Sequence of chain 2.C:
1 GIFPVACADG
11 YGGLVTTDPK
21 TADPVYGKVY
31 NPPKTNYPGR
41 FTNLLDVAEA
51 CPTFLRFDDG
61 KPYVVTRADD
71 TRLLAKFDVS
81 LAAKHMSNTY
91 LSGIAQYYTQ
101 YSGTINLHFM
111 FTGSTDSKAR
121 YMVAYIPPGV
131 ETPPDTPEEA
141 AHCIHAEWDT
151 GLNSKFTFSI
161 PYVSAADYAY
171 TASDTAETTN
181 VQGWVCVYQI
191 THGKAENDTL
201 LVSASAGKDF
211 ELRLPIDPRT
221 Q

Binding-site contacts:
Ligand atom O3 contacts residue ARG56 of chain 2.C at 3.9 Å.
Ligand atom S1 contacts residue ASP58 of chain 2.C at 3.7 Å.
Ligand atom O5S contacts residue ARG56 of chain 2.C at 3.6 Å (salt-bridge).
Ligand atom O6S contacts residue LYS193 of chain 3.A at 3.4 Å.
Ligand atom C1 contacts residue ASP133 of chain 3.B at 4.0 Å.
Ligand atom O2S contacts residue ASP58 of chain 2.C at 2.3 Å (salt-bridge).
Ligand atom O5S contacts residue ARG135 of chain 3.B at 3.6 Å.
Ligand atom O1S contacts residue ASP59 of chain 2.C at 3.0 Å.
Ligand atom O2S contacts residue ASP59 of chain 2.C at 3.2 Å.
Ligand atom O6S contacts residue ARG56 of chain 2.C at 3.7 Å.
Ligand atom O3S contacts residue THR134 of chain 3.B at 3.3 Å (h-bond).
Ligand atom O4S contacts residue ARG56 of chain 2.C at 2.5 Å (salt-bridge).
Ligand atom S2 contacts residue ARG135 of chain 3.B at 4.0 Å.
Ligand atom O3 contacts residue ASP59 of chain 2.C at 4.0 Å.
Ligand atom O6 contacts residue ARG135 of chain 3.B at 3.6 Å.
Ligand atom S2 contacts residue ARG56 of chain 2.C at 3.4 Å (salt-bridge).
Ligand atom C4 contacts residue LYS193 of chain 3.A at 3.4 Å.
Ligand atom C2 contacts residue LYS193 of chain 3.A at 3.6 Å.
Ligand atom O6S contacts residue ARG135 of chain 3.B at 3.7 Å.
Ligand atom O5 contacts residue ARG135 of chain 3.B at 3.2 Å.
Ligand atom O6S contacts residue ASN88 of chain 2.C at 3.9 Å.
Ligand atom O1 contacts residue ASP133 of chain 3.B at 4.1 Å.
Ligand atom S2 contacts residue ASN88 of chain 2.C at 4.0 Å.
Ligand atom O4 contacts residue THR195 of chain 3.A at 3.7 Å.
Ligand atom C3 contacts residue ARG56 of chain 2.C at 3.9 Å.
Ligand atom O5 contacts residue LYS193 of chain 3.A at 3.6 Å.
Ligand atom O3S contacts residue LYS193 of chain 3.A at 3.1 Å (salt-bridge).
Ligand atom O3 contacts residue LYS193 of chain 3.A at 2.8 Å (salt-bridge).
Ligand atom O2S contacts residue ARG56 of chain 2.C at 4.1 Å.
Ligand atom N2 contacts residue ARG56 of chain 2.C at 3.9 Å.
Ligand atom C3 contacts residue LYS193 of chain 3.A at 3.6 Å.
Ligand atom O1S contacts residue ASP58 of chain 2.C at 4.1 Å.
Ligand atom C5 contacts residue ARG135 of chain 3.B at 4.1 Å.
Ligand atom C6 contacts residue THR134 of chain 3.B at 3.5 Å.
Ligand atom C6 contacts residue ARG135 of chain 3.B at 3.8 Å.
Ligand atom O6B contacts residue LYS193 of chain 3.A at 4.1 Å.
Ligand atom C5 contacts residue THR134 of chain 3.B at 3.9 Å.
Ligand atom O5S contacts residue ASN88 of chain 2.C at 3.0 Å (h-bond).
Ligand atom S1 contacts residue ASP59 of chain 2.C at 3.7 Å.
Ligand atom O6 contacts residue LYS193 of chain 3.A at 3.5 Å.

The protein below binds the small molecule below.
Small molecule (SMILES): O=C(O)[C@@H]1O[C@@H](O[C@H]2[C@H](O)[C@@H](NS(=O)(=O)O)[C@@H](O)O[C@@H]2COS(=O)(=O)O)[C@H](OS(=O)(=O)O)[C@@H](O)[C@@H]1O[C@H]1O[C@H](COS(=O)(=O)O)[C@@H](O)[C@H](O)[C@H]1NS(=O)(=O)O

Sequence of chain 3.B:
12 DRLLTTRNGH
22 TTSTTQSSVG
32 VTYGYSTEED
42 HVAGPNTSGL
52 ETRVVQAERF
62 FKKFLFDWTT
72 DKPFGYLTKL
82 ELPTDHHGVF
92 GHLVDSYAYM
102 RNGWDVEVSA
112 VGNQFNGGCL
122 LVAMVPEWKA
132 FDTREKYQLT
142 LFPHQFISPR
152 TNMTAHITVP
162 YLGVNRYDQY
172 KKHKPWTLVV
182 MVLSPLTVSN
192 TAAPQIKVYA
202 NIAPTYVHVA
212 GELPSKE

Sequence of chain 3.A:
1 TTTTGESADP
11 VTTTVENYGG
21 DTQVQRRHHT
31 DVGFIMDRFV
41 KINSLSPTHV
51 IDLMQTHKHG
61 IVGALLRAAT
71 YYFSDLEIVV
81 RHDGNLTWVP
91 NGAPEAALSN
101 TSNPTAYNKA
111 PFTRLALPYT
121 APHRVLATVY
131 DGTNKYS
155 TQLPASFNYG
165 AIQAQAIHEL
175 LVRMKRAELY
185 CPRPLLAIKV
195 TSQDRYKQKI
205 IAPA